The protein below binds the small molecule below.
Small molecule (SMILES): CC(=O)N[C@H]1[C@H](O[C@H]2[C@H](O)[C@@H](NC(C)=O)CO[C@@H]2CO)O[C@H](CO)[C@@H](O)[C@@H]1O

Sequence of chain 1.E:
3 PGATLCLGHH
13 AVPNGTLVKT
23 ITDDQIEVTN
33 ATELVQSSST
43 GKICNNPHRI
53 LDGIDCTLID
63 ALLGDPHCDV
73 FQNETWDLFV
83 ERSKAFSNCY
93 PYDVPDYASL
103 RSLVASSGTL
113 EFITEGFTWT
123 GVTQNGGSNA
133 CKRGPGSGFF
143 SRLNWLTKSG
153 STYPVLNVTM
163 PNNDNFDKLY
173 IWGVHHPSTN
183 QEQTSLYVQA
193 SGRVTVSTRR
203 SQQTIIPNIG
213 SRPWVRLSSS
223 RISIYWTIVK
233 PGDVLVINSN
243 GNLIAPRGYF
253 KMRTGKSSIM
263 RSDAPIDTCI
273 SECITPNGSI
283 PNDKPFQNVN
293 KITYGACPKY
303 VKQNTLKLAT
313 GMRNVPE

Binding-site contacts:
Ligand atom C3 contacts residue ASN75 of chain 1.E at 3.7 Å.
Ligand atom C8 contacts residue GLN74 of chain 1.E at 3.7 Å.
Ligand atom O5 contacts residue ASN75 of chain 1.E at 2.4 Å (h-bond).
Ligand atom C8 contacts residue ASN75 of chain 1.E at 4.5 Å.
Ligand atom C7 contacts residue ILE115 of chain 1.E at 4.4 Å (hydrophobic).
Ligand atom O7 contacts residue ASN75 of chain 1.E at 3.3 Å (h-bond).
Ligand atom C2 contacts residue ASN75 of chain 1.E at 2.5 Å.
Ligand atom C5 contacts residue PHE114 of chain 1.E at 3.5 Å (hydrophobic).
Ligand atom O7 contacts residue THR116 of chain 1.E at 2.9 Å (h-bond).
Ligand atom C1 contacts residue PHE114 of chain 1.E at 4.2 Å (hydrophobic).
Ligand atom C7 contacts residue ASN75 of chain 1.E at 3.3 Å.
Ligand atom C5 contacts residue ASN75 of chain 1.E at 3.6 Å.
Ligand atom C7 contacts residue THR116 of chain 1.E at 4.1 Å.
Ligand atom N2 contacts residue GLN74 of chain 1.E at 4.5 Å.
Ligand atom O7 contacts residue ILE115 of chain 1.E at 3.7 Å.
Ligand atom C8 contacts residue ILE115 of chain 1.E at 3.9 Å (hydrophobic).
Ligand atom N2 contacts residue ASN75 of chain 1.E at 2.9 Å (h-bond).
Ligand atom O5 contacts residue PHE114 of chain 1.E at 3.9 Å.
Ligand atom C4 contacts residue ASN75 of chain 1.E at 4.2 Å.
Ligand atom C6 contacts residue PHE114 of chain 1.E at 4.0 Å (hydrophobic).
Ligand atom C1 contacts residue ASN75 of chain 1.E at 1.4 Å.